Binding-site contacts:
Ligand atom NH1 contacts residue PHE303 of chain 1.C at 3.4 Å (h-bond).
Ligand atom O contacts residue CYS278 of chain 1.C at 3.7 Å.
Ligand atom NE contacts residue LEU273 of chain 1.C at 3.6 Å.
Ligand atom NH2 contacts residue GLY274 of chain 1.C at 2.9 Å (h-bond).
Ligand atom NH2 contacts residue PHE301 of chain 1.C at 2.9 Å (h-bond).
Ligand atom CG contacts residue VAL112 of chain 1.C at 3.3 Å (hydrophobic).
Ligand atom NH1 contacts residue ASP304 of chain 1.C at 2.7 Å (salt-bridge).
Ligand atom N contacts residue SER111 of chain 1.C at 2.8 Å (h-bond).
Ligand atom N contacts residue GLU277 of chain 1.C at 3.0 Å (salt-bridge).
Ligand atom NH1 contacts residue LEU113 of chain 1.C at 4.0 Å.
Ligand atom C contacts residue ILE280 of chain 1.C at 3.9 Å (hydrophobic).
Ligand atom O contacts residue VAL112 of chain 1.C at 2.9 Å (h-bond).
Ligand atom CD contacts residue LEU273 of chain 1.C at 3.7 Å (hydrophobic).
Ligand atom C contacts residue VAL112 of chain 1.C at 3.8 Å (hydrophobic).
Ligand atom O contacts residue SER111 of chain 1.C at 3.7 Å.
Ligand atom NE contacts residue GLY274 of chain 1.C at 2.8 Å (h-bond).
Ligand atom NH2 contacts residue THR300 of chain 1.C at 3.3 Å (h-bond).
Ligand atom OXT contacts residue GLY279 of chain 1.C at 3.4 Å (h-bond).
Ligand atom NH1 contacts residue THR300 of chain 1.C at 2.9 Å (h-bond).
Ligand atom O contacts residue GLY279 of chain 1.C at 3.9 Å.
Ligand atom OXT contacts residue ILE280 of chain 1.C at 2.9 Å (h-bond).
Ligand atom OXT contacts residue VAL281 of chain 1.C at 3.0 Å (h-bond).
Ligand atom CG contacts residue LEU113 of chain 1.C at 3.9 Å (hydrophobic).
Ligand atom C contacts residue GLY279 of chain 1.C at 3.9 Å.
Ligand atom NH2 contacts residue PHE275 of chain 1.C at 3.9 Å.
Ligand atom CZ contacts residue THR300 of chain 1.C at 3.5 Å.
Ligand atom O contacts residue GLU277 of chain 1.C at 3.7 Å.
Ligand atom CB contacts residue VAL281 of chain 1.C at 3.7 Å (hydrophobic).
Ligand atom CA contacts residue GLU277 of chain 1.C at 3.2 Å.
Ligand atom CD contacts residue ASP304 of chain 1.C at 3.4 Å.
Ligand atom N contacts residue VAL112 of chain 1.C at 2.8 Å (h-bond).
Ligand atom NH1 contacts residue SER299 of chain 1.C at 3.8 Å.
Ligand atom CB contacts residue VAL112 of chain 1.C at 3.2 Å (hydrophobic).
Ligand atom CZ contacts residue LEU113 of chain 1.C at 3.9 Å (hydrophobic).
Ligand atom C contacts residue GLU277 of chain 1.C at 3.5 Å.
Ligand atom CA contacts residue VAL112 of chain 1.C at 3.4 Å (hydrophobic).
Ligand atom CB contacts residue ASP304 of chain 1.C at 3.4 Å.
Ligand atom CZ contacts residue ASP304 of chain 1.C at 3.8 Å.
Ligand atom CZ contacts residue GLY274 of chain 1.C at 3.3 Å.
Ligand atom CG contacts residue ASP304 of chain 1.C at 3.5 Å.

Sequence of chain 1.C:
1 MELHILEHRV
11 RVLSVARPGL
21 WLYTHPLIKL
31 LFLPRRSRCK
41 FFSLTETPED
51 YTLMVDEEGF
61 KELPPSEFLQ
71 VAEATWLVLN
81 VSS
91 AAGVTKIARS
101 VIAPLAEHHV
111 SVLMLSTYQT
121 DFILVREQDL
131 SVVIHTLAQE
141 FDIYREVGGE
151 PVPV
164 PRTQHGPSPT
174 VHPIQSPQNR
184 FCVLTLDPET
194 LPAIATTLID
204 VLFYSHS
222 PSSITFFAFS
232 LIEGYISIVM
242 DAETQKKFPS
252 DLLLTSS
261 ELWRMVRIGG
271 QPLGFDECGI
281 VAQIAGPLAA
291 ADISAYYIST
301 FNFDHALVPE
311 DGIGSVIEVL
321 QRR

This small molecule binds to this protein.
Small molecule (SMILES): NC(=[NH2+])NCCC[C@H](N)C(=O)O